The protein below binds the small molecule below.
Small molecule (SMILES): CC(=O)N[C@H]1[C@H](O[C@H]2[C@H](O)[C@@H](NC(C)=O)CO[C@@H]2CO)O[C@H](CO)[C@@H](O)[C@@H]1O

Sequence of chain 1.C:
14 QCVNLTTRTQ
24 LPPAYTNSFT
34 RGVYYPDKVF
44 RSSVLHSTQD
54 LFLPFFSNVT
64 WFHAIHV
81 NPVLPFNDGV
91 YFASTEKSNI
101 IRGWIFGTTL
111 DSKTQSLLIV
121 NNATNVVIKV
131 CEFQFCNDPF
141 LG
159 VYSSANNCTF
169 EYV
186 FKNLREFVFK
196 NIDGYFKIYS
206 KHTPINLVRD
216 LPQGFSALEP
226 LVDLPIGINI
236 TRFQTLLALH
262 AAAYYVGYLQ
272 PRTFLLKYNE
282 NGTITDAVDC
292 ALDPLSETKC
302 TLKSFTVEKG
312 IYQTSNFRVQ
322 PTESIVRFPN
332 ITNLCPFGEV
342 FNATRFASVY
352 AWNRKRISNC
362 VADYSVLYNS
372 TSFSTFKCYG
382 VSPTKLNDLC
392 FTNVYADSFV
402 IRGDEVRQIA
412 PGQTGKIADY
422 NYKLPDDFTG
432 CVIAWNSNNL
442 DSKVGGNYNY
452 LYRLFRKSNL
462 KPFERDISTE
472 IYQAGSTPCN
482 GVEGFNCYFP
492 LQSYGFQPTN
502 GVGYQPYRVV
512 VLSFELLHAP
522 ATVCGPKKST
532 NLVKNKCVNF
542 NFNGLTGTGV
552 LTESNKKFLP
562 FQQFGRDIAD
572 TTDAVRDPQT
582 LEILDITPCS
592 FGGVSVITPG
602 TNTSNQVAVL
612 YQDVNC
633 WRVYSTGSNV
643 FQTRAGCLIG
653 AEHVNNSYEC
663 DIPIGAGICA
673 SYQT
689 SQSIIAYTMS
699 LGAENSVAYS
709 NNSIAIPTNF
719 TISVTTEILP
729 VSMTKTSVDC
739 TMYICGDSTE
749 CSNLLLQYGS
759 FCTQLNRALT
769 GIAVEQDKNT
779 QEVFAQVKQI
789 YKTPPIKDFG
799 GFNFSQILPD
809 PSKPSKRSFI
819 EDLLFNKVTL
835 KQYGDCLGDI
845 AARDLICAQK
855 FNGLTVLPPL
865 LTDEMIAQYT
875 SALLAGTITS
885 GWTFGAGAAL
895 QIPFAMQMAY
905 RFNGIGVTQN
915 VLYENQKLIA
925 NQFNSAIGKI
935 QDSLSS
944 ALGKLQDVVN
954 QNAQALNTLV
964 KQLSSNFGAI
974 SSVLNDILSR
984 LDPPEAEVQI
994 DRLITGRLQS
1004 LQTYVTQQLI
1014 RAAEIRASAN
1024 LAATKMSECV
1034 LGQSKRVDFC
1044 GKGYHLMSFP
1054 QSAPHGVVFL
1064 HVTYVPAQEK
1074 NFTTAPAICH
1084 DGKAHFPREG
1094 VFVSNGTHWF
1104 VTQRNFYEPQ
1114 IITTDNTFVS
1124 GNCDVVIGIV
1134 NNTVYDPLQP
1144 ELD

Binding-site contacts:
Ligand atom C8 contacts residue ASN122 of chain 1.C at 4.5 Å.
Ligand atom O5 contacts residue VAL127 of chain 1.C at 3.8 Å.
Ligand atom C7 contacts residue ASN122 of chain 1.C at 3.5 Å.
Ligand atom C5 contacts residue ASN125 of chain 1.C at 3.6 Å.
Ligand atom O5 contacts residue ASN122 of chain 1.C at 2.4 Å (h-bond).
Ligand atom C1 contacts residue THR124 of chain 1.C at 3.4 Å.
Ligand atom N2 contacts residue THR124 of chain 1.C at 2.8 Å (h-bond).
Ligand atom C7 contacts residue VAL171 of chain 1.C at 4.3 Å (hydrophobic).
Ligand atom C4 contacts residue ASN125 of chain 1.C at 4.0 Å.
Ligand atom O4 contacts residue ASN125 of chain 1.C at 4.2 Å.
Ligand atom C5 contacts residue ASN122 of chain 1.C at 3.7 Å.
Ligand atom C2 contacts residue ASN125 of chain 1.C at 4.1 Å.
Ligand atom O7 contacts residue ASN122 of chain 1.C at 3.7 Å.
Ligand atom O3 contacts residue THR124 of chain 1.C at 4.2 Å.
Ligand atom O7 contacts residue VAL171 of chain 1.C at 3.5 Å.
Ligand atom C2 contacts residue ASN122 of chain 1.C at 2.4 Å.
Ligand atom N2 contacts residue ASN122 of chain 1.C at 2.9 Å (h-bond).
Ligand atom C1 contacts residue ASN125 of chain 1.C at 3.6 Å.
Ligand atom O6 contacts residue VAL127 of chain 1.C at 3.9 Å.
Ligand atom C1 contacts residue ASN122 of chain 1.C at 1.4 Å.
Ligand atom N2 contacts residue ASN125 of chain 1.C at 4.4 Å.
Ligand atom C5 contacts residue VAL127 of chain 1.C at 4.3 Å (hydrophobic).
Ligand atom C2 contacts residue THR124 of chain 1.C at 3.4 Å.
Ligand atom C6 contacts residue VAL127 of chain 1.C at 3.9 Å (hydrophobic).
Ligand atom C8 contacts residue ALA123 of chain 1.C at 4.1 Å (hydrophobic).
Ligand atom C7 contacts residue THR124 of chain 1.C at 3.9 Å.
Ligand atom C3 contacts residue ASN122 of chain 1.C at 3.8 Å.
Ligand atom C6 contacts residue VAL171 of chain 1.C at 4.1 Å (hydrophobic).
Ligand atom C4 contacts residue ASN122 of chain 1.C at 4.2 Å.
Ligand atom O5 contacts residue ASN125 of chain 1.C at 4.0 Å.
Ligand atom C3 contacts residue ASN125 of chain 1.C at 3.6 Å.
Ligand atom C8 contacts residue THR124 of chain 1.C at 3.7 Å.
Ligand atom C3 contacts residue THR124 of chain 1.C at 3.5 Å.